Sequence of chain 1.B:
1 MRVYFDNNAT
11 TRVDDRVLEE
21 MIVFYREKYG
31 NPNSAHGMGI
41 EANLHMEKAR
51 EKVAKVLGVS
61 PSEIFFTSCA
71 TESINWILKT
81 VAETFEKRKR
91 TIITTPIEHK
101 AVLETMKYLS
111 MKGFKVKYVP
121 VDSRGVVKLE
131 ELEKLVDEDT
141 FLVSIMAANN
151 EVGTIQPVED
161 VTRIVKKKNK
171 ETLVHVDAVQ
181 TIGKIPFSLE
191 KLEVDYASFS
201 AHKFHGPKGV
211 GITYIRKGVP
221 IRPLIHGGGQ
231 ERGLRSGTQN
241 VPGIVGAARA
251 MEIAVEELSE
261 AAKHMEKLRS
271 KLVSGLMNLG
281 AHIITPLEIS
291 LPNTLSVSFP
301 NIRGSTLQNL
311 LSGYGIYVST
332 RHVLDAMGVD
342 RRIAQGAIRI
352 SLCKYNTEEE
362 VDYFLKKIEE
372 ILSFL

Binding-site contacts:
Ligand atom C contacts residue ASN8 of chain 1.B at 3.5 Å.
Ligand atom N contacts residue HIS99 of chain 1.B at 3.0 Å.
Ligand atom O contacts residue PLP1 of chain 1.E at 4.5 Å.
Ligand atom N contacts residue ASN150 of chain 1.B at 2.9 Å (h-bond).
Ligand atom CB contacts residue PLP1 of chain 1.E at 4.5 Å.
Ligand atom O contacts residue ALA9 of chain 1.B at 4.2 Å.
Ligand atom CA contacts residue PLP1 of chain 1.E at 3.5 Å.
Ligand atom C contacts residue ALA9 of chain 1.B at 3.6 Å (hydrophobic).
Ligand atom SG contacts residue PLP1 of chain 1.E at 4.4 Å.
Ligand atom CB contacts residue HIS99 of chain 1.B at 4.1 Å.
Ligand atom C contacts residue ARG350 of chain 1.B at 3.4 Å.
Ligand atom O contacts residue ASN8 of chain 1.B at 3.4 Å (h-bond).
Ligand atom CA contacts residue HIS99 of chain 1.B at 3.9 Å.
Ligand atom C contacts residue ASN150 of chain 1.B at 4.2 Å.
Ligand atom CA contacts residue ASN150 of chain 1.B at 4.2 Å.
Ligand atom N contacts residue PLP1 of chain 1.E at 3.3 Å.
Ligand atom CA contacts residue ASN8 of chain 1.B at 4.1 Å.
Ligand atom SG contacts residue HIS99 of chain 1.B at 3.2 Å.
Ligand atom O contacts residue ARG350 of chain 1.B at 2.5 Å (salt-bridge).
Ligand atom CA contacts residue ALA9 of chain 1.B at 4.3 Å (hydrophobic).
Ligand atom O contacts residue ASN150 of chain 1.B at 3.5 Å (h-bond).

A protein and the small-molecule ligand that binds it are described below.
Small molecule (SMILES): N[C@@H](CS)C(=O)O